Binding-site contacts:
Ligand atom O7 contacts residue ASN72 of chain 21.G at 3.3 Å (h-bond).
Ligand atom C2 contacts residue ASN72 of chain 21.G at 2.6 Å.
Ligand atom C1 contacts residue ASN72 of chain 21.G at 1.5 Å.
Ligand atom O5 contacts residue ASN72 of chain 21.G at 2.4 Å (h-bond).
Ligand atom O7 contacts residue GLN81 of chain 21.G at 3.9 Å.
Ligand atom C6 contacts residue THR74 of chain 21.G at 3.7 Å.
Ligand atom C4 contacts residue ASN72 of chain 21.G at 4.3 Å.
Ligand atom N2 contacts residue GLN81 of chain 21.G at 4.3 Å.
Ligand atom C3 contacts residue ASN72 of chain 21.G at 4.0 Å.
Ligand atom C7 contacts residue GLN81 of chain 21.G at 3.8 Å.
Ligand atom O5 contacts residue THR74 of chain 21.G at 4.0 Å.
Ligand atom C8 contacts residue GLN81 of chain 21.G at 3.2 Å.
Ligand atom C1 contacts residue ALA79 of chain 21.G at 4.3 Å (hydrophobic).
Ligand atom C5 contacts residue THR74 of chain 21.G at 3.9 Å.
Ligand atom N2 contacts residue ASN72 of chain 21.G at 3.2 Å (h-bond).
Ligand atom C5 contacts residue ASN72 of chain 21.G at 3.7 Å.
Ligand atom C7 contacts residue ASN72 of chain 21.G at 3.5 Å.

This protein binds this small molecule.
Small molecule (SMILES): CC(=O)N[C@@H]1[C@@H](O)[C@H](O)[C@@H](CO)O[C@H]1O

Sequence of chain 21.G:
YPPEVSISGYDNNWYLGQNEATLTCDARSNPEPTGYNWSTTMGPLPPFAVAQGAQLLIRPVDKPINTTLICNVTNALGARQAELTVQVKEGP